Binding-site contacts:
Ligand atom N3 contacts residue CYS196 of chain 1.H at 3.2 Å (h-bond).
Ligand atom O3P contacts residue SER194 of chain 1.H at 2.9 Å (h-bond).
Ligand atom O3P contacts residue GLY231 of chain 1.H at 2.9 Å (h-bond).
Ligand atom C6 contacts residue MET279 of chain 1.H at 3.6 Å (hydrophobic).
Ligand atom P contacts residue SER194 of chain 1.H at 3.6 Å.
Ligand atom N1 contacts residue CYS196 of chain 1.H at 3.5 Å (h-bond).
Ligand atom O6 contacts residue GLU299 of chain 1.H at 3.8 Å.
Ligand atom O3P contacts residue GLY230 of chain 1.H at 3.8 Å.
Ligand atom C2 contacts residue GLU299 of chain 1.H at 3.4 Å.
Ligand atom N1 contacts residue GLU299 of chain 1.H at 2.7 Å (salt-bridge).
Ligand atom C3' contacts residue ASP229 of chain 1.H at 3.4 Å.
Ligand atom C6 contacts residue GLY278 of chain 1.H at 3.7 Å.
Ligand atom O5' contacts residue GLY193 of chain 1.H at 3.6 Å.
Ligand atom O1P contacts residue GLY253 of chain 1.H at 3.4 Å (h-bond).
Ligand atom C8 contacts residue MET65 of chain 1.H at 3.5 Å (hydrophobic).
Ligand atom O3' contacts residue MET250 of chain 1.H at 3.6 Å (h-bond).
Ligand atom O3' contacts residue ASP229 of chain 1.H at 2.4 Å (salt-bridge).
Ligand atom N7 contacts residue GLY278 of chain 1.H at 3.5 Å.
Ligand atom O6 contacts residue GLY300 of chain 1.H at 3.4 Å.
Ligand atom O2P contacts residue GLY252 of chain 1.H at 3.7 Å.
Ligand atom O2' contacts residue ASP229 of chain 1.H at 2.6 Å (salt-bridge).
Ligand atom O6 contacts residue MET279 of chain 1.H at 2.9 Å (h-bond).
Ligand atom C6 contacts residue SER280 of chain 1.H at 3.6 Å.
Ligand atom O1P contacts residue GLY252 of chain 1.H at 2.8 Å (h-bond).
Ligand atom O2P contacts residue GLY253 of chain 1.H at 2.8 Å (h-bond).
Ligand atom O5' contacts residue GLY230 of chain 1.H at 3.2 Å.
Ligand atom C2' contacts residue ASP229 of chain 1.H at 3.7 Å.
Ligand atom O6 contacts residue SER280 of chain 1.H at 2.8 Å (h-bond).
Ligand atom C2 contacts residue CYS196 of chain 1.H at 2.5 Å (hydrophobic).
Ligand atom N7 contacts residue MET65 of chain 1.H at 3.8 Å.
Ligand atom C4' contacts residue ASP229 of chain 1.H at 3.5 Å.
Ligand atom O3P contacts residue GLY193 of chain 1.H at 3.5 Å.
Ligand atom N7 contacts residue MET279 of chain 1.H at 3.0 Å (h-bond).
Ligand atom C6 contacts residue GLU299 of chain 1.H at 3.7 Å.
Ligand atom C5 contacts residue MET279 of chain 1.H at 3.6 Å (hydrophobic).
Ligand atom O2P contacts residue SER194 of chain 1.H at 2.6 Å (h-bond).
Ligand atom P contacts residue GLY253 of chain 1.H at 3.7 Å.
Ligand atom N1 contacts residue SER280 of chain 1.H at 3.5 Å (h-bond).
Ligand atom O6 contacts residue GLY278 of chain 1.H at 3.1 Å.
Ligand atom O3' contacts residue ALA63 of chain 1.H at 3.5 Å.

Sequence of chain 1.H:
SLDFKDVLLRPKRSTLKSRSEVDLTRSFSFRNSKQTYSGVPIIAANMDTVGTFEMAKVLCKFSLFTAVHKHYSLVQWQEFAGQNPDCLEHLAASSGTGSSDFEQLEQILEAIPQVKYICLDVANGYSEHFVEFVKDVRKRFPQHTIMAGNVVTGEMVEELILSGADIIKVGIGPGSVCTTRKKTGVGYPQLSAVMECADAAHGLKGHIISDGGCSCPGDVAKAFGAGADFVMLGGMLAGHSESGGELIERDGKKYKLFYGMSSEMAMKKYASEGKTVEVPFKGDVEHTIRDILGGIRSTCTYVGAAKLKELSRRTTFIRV

This small molecule binds to this protein.
Small molecule (SMILES): O=c1[nH]cnc2c1ncn2[C@@H]1O[C@H](COP(=O)(O)O)[C@@H](O)[C@H]1O